Sequence of chain 1.C:
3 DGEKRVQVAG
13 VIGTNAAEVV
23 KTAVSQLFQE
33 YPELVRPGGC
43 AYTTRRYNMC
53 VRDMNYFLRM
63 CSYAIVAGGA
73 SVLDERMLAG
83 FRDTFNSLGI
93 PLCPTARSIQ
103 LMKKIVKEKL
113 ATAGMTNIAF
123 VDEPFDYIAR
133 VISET

Binding-site contacts:
Ligand atom NC contacts residue ASP55 of chain 1.C at 2.8 Å (salt-bridge).
Ligand atom CAC contacts residue CYS42 of chain 1.C at 3.1 Å (hydrophobic).
Ligand atom ND contacts residue ASP55 of chain 1.C at 2.8 Å (salt-bridge).
Ligand atom C4D contacts residue ILE92 of chain 1.C at 3.6 Å (hydrophobic).
Ligand atom NB contacts residue ARG54 of chain 1.C at 3.7 Å.
Ligand atom OC contacts residue PHE87 of chain 1.C at 3.2 Å.
Ligand atom OC contacts residue ASP55 of chain 1.C at 3.6 Å.
Ligand atom NA contacts residue ARG54 of chain 1.C at 3.2 Å (salt-bridge).
Ligand atom ND contacts residue ILE92 of chain 1.C at 3.6 Å.
Ligand atom C4A contacts residue ARG54 of chain 1.C at 3.4 Å.
Ligand atom CAB contacts residue PHE83 of chain 1.C at 3.7 Å (hydrophobic).
Ligand atom CBC contacts residue CYS42 of chain 1.C at 1.6 Å (hydrophobic).
Ligand atom O1A contacts residue ARG54 of chain 1.C at 2.9 Å (salt-bridge).
Ligand atom C3B contacts residue TYR58 of chain 1.C at 3.3 Å (hydrophobic).
Ligand atom NA contacts residue ASP55 of chain 1.C at 3.0 Å (salt-bridge).
Ligand atom C1D contacts residue ASP55 of chain 1.C at 3.4 Å.
Ligand atom C4C contacts residue ASP55 of chain 1.C at 3.6 Å.
Ligand atom C1A contacts residue ARG54 of chain 1.C at 3.5 Å.
Ligand atom C1C contacts residue PHE87 of chain 1.C at 3.5 Å (hydrophobic).
Ligand atom C1D contacts residue ILE92 of chain 1.C at 3.7 Å (hydrophobic).
Ligand atom CHB contacts residue PHE87 of chain 1.C at 3.5 Å (hydrophobic).
Ligand atom CBC contacts residue CYS52 of chain 1.C at 2.9 Å (hydrophobic).
Ligand atom CHB contacts residue ASP55 of chain 1.C at 3.6 Å.
Ligand atom CBB contacts residue PHE83 of chain 1.C at 3.5 Å (hydrophobic).
Ligand atom CMC contacts residue CYS52 of chain 1.C at 3.4 Å (hydrophobic).
Ligand atom C4A contacts residue PHE87 of chain 1.C at 3.6 Å (hydrophobic).
Ligand atom NC contacts residue PHE87 of chain 1.C at 3.5 Å.
Ligand atom C3C contacts residue CYS52 of chain 1.C at 2.5 Å (hydrophobic).
Ligand atom C4B contacts residue TYR58 of chain 1.C at 3.5 Å (hydrophobic).
Ligand atom CAC contacts residue CYS52 of chain 1.C at 1.6 Å (hydrophobic).
Ligand atom C3B contacts residue PHE83 of chain 1.C at 3.6 Å (hydrophobic).
Ligand atom CHD contacts residue CYS52 of chain 1.C at 3.4 Å (hydrophobic).
Ligand atom C2C contacts residue CYS52 of chain 1.C at 3.5 Å (hydrophobic).
Ligand atom NA contacts residue PHE87 of chain 1.C at 3.6 Å.
Ligand atom C2B contacts residue TYR58 of chain 1.C at 3.6 Å (hydrophobic).
Ligand atom CHD contacts residue MET51 of chain 1.C at 3.5 Å (hydrophobic).
Ligand atom CMD contacts residue CYS42 of chain 1.C at 3.4 Å (hydrophobic).
Ligand atom OB contacts residue TYR58 of chain 1.C at 3.7 Å.
Ligand atom OC contacts residue THR97 of chain 1.C at 3.4 Å.
Ligand atom CHD contacts residue ASP55 of chain 1.C at 3.3 Å.

The protein below binds the small molecule below.
Small molecule (SMILES): C=CC1=C(C)/C(=C/c2[nH]c(/C=C3\N=C(/C=C4\NC(=O)C(C)=C4C=C)C(C)=C3CCC(=O)O)c(CCC(=O)O)c2C)NC1=O